Sequence of chain 1.D:
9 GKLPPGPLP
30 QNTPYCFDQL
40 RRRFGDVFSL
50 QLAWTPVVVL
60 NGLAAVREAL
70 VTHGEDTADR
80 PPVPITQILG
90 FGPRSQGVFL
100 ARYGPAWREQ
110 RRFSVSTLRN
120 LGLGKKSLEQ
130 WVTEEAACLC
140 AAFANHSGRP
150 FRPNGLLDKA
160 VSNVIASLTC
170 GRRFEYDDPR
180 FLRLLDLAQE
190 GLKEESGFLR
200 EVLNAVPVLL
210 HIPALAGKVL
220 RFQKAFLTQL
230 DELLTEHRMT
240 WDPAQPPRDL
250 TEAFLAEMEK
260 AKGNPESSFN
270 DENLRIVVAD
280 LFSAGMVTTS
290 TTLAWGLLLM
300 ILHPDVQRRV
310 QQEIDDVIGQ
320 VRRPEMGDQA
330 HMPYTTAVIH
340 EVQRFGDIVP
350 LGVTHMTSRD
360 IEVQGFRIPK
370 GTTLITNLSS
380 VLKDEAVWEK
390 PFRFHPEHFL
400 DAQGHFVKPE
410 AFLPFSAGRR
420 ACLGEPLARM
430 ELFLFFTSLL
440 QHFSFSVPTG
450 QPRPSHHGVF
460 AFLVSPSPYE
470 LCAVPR

Binding-site contacts:
Ligand atom C8 contacts residue LEU191 of chain 1.D at 3.7 Å (hydrophobic).
Ligand atom F1 contacts residue LEU191 of chain 1.D at 3.2 Å.
Ligand atom N1 contacts residue GLU194 of chain 1.D at 3.3 Å (salt-bridge).
Ligand atom C6 contacts residue GLY190 of chain 1.D at 3.6 Å.
Ligand atom C1 contacts residue GLU194 of chain 1.D at 3.8 Å.
Ligand atom C16 contacts residue ALA283 of chain 1.D at 3.5 Å (hydrophobic).
Ligand atom C16 contacts residue PHE98 of chain 1.D at 3.5 Å (hydrophobic).
Ligand atom F1 contacts residue GLN222 of chain 1.D at 3.9 Å.
Ligand atom F2 contacts residue VAL286 of chain 1.D at 3.4 Å.
Ligand atom C13 contacts residue GLU194 of chain 1.D at 3.5 Å.
Ligand atom O1 contacts residue PHE461 of chain 1.D at 3.3 Å.
Ligand atom F1 contacts residue GOL1 of chain 1.EA at 3.7 Å.
Ligand atom C11 contacts residue SER282 of chain 1.D at 3.6 Å.
Ligand atom N3 contacts residue HEM1 of chain 1.Z at 2.9 Å (h-bond).
Ligand atom C15 contacts residue THR287 of chain 1.D at 3.7 Å.
Ligand atom C12 contacts residue ASP279 of chain 1.D at 3.8 Å.
Ligand atom C10 contacts residue ALA283 of chain 1.D at 3.5 Å (hydrophobic).
Ligand atom C14 contacts residue THR287 of chain 1.D at 3.5 Å.
Ligand atom C16 contacts residue THR287 of chain 1.D at 3.7 Å.
Ligand atom C12 contacts residue SER282 of chain 1.D at 3.2 Å.
Ligand atom C5 contacts residue ALA187 of chain 1.D at 3.6 Å (hydrophobic).
Ligand atom C8 contacts residue PHE461 of chain 1.D at 3.6 Å (hydrophobic).
Ligand atom C1 contacts residue GOL1 of chain 1.EA at 3.8 Å.
Ligand atom F2 contacts residue SER282 of chain 1.D at 3.4 Å.
Ligand atom S1 contacts residue PHE98 of chain 1.D at 3.8 Å.
Ligand atom C1 contacts residue GLY190 of chain 1.D at 3.8 Å.
Ligand atom N2 contacts residue GLU194 of chain 1.D at 3.1 Å (salt-bridge).
Ligand atom S1 contacts residue ASP279 of chain 1.D at 3.5 Å (salt-bridge).
Ligand atom C16 contacts residue HEM1 of chain 1.Z at 3.0 Å.
Ligand atom N2 contacts residue PHE98 of chain 1.D at 3.3 Å.
Ligand atom C14 contacts residue PHE98 of chain 1.D at 3.6 Å (hydrophobic).
Ligand atom F1 contacts residue GLY190 of chain 1.D at 3.0 Å.
Ligand atom C2 contacts residue GLU194 of chain 1.D at 3.6 Å.
Ligand atom C5 contacts residue SER282 of chain 1.D at 3.8 Å.
Ligand atom C10 contacts residue PHE98 of chain 1.D at 3.4 Å (hydrophobic).
Ligand atom C6 contacts residue GOL1 of chain 1.EA at 3.8 Å.
Ligand atom F1 contacts residue ALA187 of chain 1.D at 3.5 Å.
Ligand atom C4 contacts residue SER282 of chain 1.D at 3.6 Å.
Ligand atom N4 contacts residue HEM1 of chain 1.Z at 2.0 Å.
Ligand atom C6 contacts residue LEU191 of chain 1.D at 3.6 Å (hydrophobic).

The small molecule below binds the protein below.
Small molecule (SMILES): NC1=N[C@@]2(c3ccc(F)cc3F)CO[C@@H](c3cn[nH]c3)C[C@H]2CS1